Sequence of chain 41.C:
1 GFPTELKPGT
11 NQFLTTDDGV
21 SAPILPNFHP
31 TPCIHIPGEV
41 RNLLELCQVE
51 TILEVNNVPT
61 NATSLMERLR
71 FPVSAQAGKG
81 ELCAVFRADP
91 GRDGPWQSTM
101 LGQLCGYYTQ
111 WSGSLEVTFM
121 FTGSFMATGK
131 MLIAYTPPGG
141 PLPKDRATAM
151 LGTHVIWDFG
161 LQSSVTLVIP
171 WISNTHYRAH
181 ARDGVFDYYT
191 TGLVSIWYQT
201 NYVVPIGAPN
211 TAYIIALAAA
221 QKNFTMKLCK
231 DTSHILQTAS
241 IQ

Sequence of chain 45.A:
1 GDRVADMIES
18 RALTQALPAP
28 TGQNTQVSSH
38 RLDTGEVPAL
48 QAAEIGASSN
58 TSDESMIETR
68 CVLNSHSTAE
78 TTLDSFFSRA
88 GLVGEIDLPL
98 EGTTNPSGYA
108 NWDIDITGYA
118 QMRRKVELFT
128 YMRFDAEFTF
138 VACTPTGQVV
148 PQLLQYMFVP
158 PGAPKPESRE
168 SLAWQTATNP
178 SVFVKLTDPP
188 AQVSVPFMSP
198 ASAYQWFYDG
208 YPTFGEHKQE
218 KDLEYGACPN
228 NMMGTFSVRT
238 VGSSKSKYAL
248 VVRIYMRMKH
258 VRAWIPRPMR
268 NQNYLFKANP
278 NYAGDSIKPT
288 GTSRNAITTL

A small-molecule ligand and the protein it binds are described below.
Small molecule (SMILES): CCO/N=C/c1ccc(OCC[C@@H](C)CCN2CCN(c3ccnc(N)c3)C2=O)cc1

Binding-site contacts:
Ligand atom CAL contacts residue THR114 of chain 45.A at 3.8 Å.
Ligand atom CAS contacts residue ASN228 of chain 45.A at 3.8 Å.
Ligand atom CAF contacts residue ASN228 of chain 45.A at 3.8 Å.
Ligand atom CAM contacts residue PHE155 of chain 45.A at 3.8 Å (hydrophobic).
Ligand atom CAR contacts residue TYR201 of chain 45.A at 3.2 Å (hydrophobic).
Ligand atom CAB contacts residue PHE135 of chain 45.A at 3.8 Å (hydrophobic).
Ligand atom NAT contacts residue PHE155 of chain 45.A at 3.6 Å.
Ligand atom CAG contacts residue GLN202 of chain 45.A at 3.5 Å.
Ligand atom CAS contacts residue TYR201 of chain 45.A at 3.7 Å (hydrophobic).
Ligand atom CAA contacts residue TYR153 of chain 45.A at 3.9 Å (hydrophobic).
Ligand atom OAD contacts residue ILE113 of chain 45.A at 3.1 Å (h-bond).
Ligand atom CAN contacts residue PHE135 of chain 45.A at 3.4 Å (hydrophobic).
Ligand atom CAA contacts residue VAL179 of chain 45.A at 3.1 Å (hydrophobic).
Ligand atom OAW contacts residue MET195 of chain 45.A at 3.5 Å.
Ligand atom OAV contacts residue VAL190 of chain 45.A at 3.9 Å.
Ligand atom CAG contacts residue ASN228 of chain 45.A at 3.3 Å.
Ligand atom CAY contacts residue THR114 of chain 45.A at 3.8 Å.
Ligand atom CAA contacts residue SER178 of chain 45.A at 3.5 Å.
Ligand atom CAH contacts residue PHE135 of chain 45.A at 3.4 Å (hydrophobic).
Ligand atom CAE contacts residue PHE137 of chain 45.A at 3.9 Å (hydrophobic).
Ligand atom CAZ contacts residue VAL192 of chain 45.A at 3.6 Å (hydrophobic).
Ligand atom CAI contacts residue PHE155 of chain 45.A at 3.1 Å (hydrophobic).
Ligand atom OAW contacts residue ILE111 of chain 45.A at 3.2 Å.
Ligand atom CAM contacts residue PRO177 of chain 45.A at 3.6 Å (hydrophobic).
Ligand atom CAJ contacts residue VAL192 of chain 45.A at 3.7 Å (hydrophobic).
Ligand atom CAA contacts residue PRO177 of chain 45.A at 3.5 Å (hydrophobic).
Ligand atom NBE contacts residue TRP203 of chain 45.A at 3.8 Å.
Ligand atom NAC contacts residue ALA275 of chain 45.A at 3.5 Å.
Ligand atom CAR contacts residue ASN228 of chain 45.A at 3.7 Å.
Ligand atom CAJ contacts residue PHE135 of chain 45.A at 3.1 Å (hydrophobic).
Ligand atom NAC contacts residue THR114 of chain 45.A at 3.1 Å (h-bond).
Ligand atom CAK contacts residue PHE155 of chain 45.A at 2.9 Å (hydrophobic).
Ligand atom CBB contacts residue ASN228 of chain 45.A at 3.7 Å.
Ligand atom CAH contacts residue VAL192 of chain 45.A at 3.5 Å (hydrophobic).
Ligand atom CBA contacts residue ILE111 of chain 45.A at 3.7 Å (hydrophobic).
Ligand atom CAB contacts residue PHE131 of chain 45.A at 3.8 Å (hydrophobic).
Ligand atom OAD contacts residue ASP112 of chain 45.A at 3.4 Å.
Ligand atom CAF contacts residue GLN202 of chain 45.A at 3.5 Å.
Ligand atom CAQ contacts residue ILE113 of chain 45.A at 3.9 Å (hydrophobic).
Ligand atom CAF contacts residue TRP203 of chain 45.A at 3.7 Å (hydrophobic).

Sequence of chain 45.C:
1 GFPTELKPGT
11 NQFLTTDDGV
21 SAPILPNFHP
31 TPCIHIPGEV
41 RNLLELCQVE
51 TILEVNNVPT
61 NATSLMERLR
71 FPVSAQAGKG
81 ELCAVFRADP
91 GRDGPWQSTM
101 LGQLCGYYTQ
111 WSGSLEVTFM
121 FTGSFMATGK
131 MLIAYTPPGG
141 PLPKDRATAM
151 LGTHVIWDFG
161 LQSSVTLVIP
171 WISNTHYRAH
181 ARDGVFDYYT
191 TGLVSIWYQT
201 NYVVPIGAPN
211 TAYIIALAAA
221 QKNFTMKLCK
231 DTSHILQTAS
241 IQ